Sequence of chain 1.A:
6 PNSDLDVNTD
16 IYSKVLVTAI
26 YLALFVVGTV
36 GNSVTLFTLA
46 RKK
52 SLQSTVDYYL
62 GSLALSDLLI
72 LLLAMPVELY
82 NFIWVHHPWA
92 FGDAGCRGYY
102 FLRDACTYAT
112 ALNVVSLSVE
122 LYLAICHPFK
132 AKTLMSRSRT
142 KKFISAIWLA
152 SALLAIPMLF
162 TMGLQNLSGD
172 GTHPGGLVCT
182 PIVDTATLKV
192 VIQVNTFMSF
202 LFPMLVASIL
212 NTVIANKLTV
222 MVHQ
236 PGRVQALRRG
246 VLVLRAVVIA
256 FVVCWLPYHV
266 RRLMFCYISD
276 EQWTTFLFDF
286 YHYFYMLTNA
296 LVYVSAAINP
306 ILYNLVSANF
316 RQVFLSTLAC

This small molecule binds to this protein.
Small molecule (SMILES): CC[C@H](C)[C@H](NC(=O)[C@H](Cc1ccc(O)cc1)NC(=O)[C@@H]1CCCN1C(=O)[C@H](CCCN=C(N)N)NC(=O)[C@H](CCCN=C(N)N)NC(=O)CN)C(=O)N[C@@H](CC(C)C)C(=O)O

Binding-site contacts:
Ligand atom CE2 contacts residue LEU10 of chain 1.A at 3.4 Å (hydrophobic).
Ligand atom CD contacts residue TRP278 of chain 1.A at 3.6 Å (hydrophobic).
Ligand atom OH contacts residue LEU10 of chain 1.A at 2.6 Å (h-bond).
Ligand atom CG2 contacts residue PHE83 of chain 1.A at 3.6 Å (hydrophobic).
Ligand atom CZ contacts residue ASP275 of chain 1.A at 3.3 Å.
Ligand atom CZ contacts residue ASP11 of chain 1.A at 3.3 Å.
Ligand atom NH1 contacts residue ASP11 of chain 1.A at 3.0 Å (salt-bridge).
Ligand atom O contacts residue TYR286 of chain 1.A at 2.9 Å (h-bond).
Ligand atom CZ contacts residue ILE273 of chain 1.A at 3.4 Å (hydrophobic).
Ligand atom NH2 contacts residue ASP11 of chain 1.A at 3.2 Å (salt-bridge).
Ligand atom NH2 contacts residue ILE273 of chain 1.A at 3.4 Å (h-bond).
Ligand atom N contacts residue THR280 of chain 1.A at 3.6 Å (h-bond).
Ligand atom NE contacts residue ASP275 of chain 1.A at 3.5 Å (salt-bridge).
Ligand atom O contacts residue PHE270 of chain 1.A at 3.1 Å.
Ligand atom NH1 contacts residue ILE273 of chain 1.A at 2.7 Å (h-bond).
Ligand atom CG contacts residue TRP278 of chain 1.A at 3.6 Å (hydrophobic).
Ligand atom CD1 contacts residue PHE270 of chain 1.A at 3.5 Å (hydrophobic).
Ligand atom N contacts residue PHE283 of chain 1.A at 3.6 Å.
Ligand atom CZ contacts residue LEU10 of chain 1.A at 3.4 Å (hydrophobic).
Ligand atom OXT contacts residue ARG266 of chain 1.A at 2.9 Å (salt-bridge).
Ligand atom NH2 contacts residue CYS271 of chain 1.A at 3.3 Å.
Ligand atom NH1 contacts residue ASP275 of chain 1.A at 2.6 Å (salt-bridge).
Ligand atom N contacts residue TYR101 of chain 1.A at 3.6 Å.
Ligand atom CD contacts residue PHE283 of chain 1.A at 3.6 Å (hydrophobic).
Ligand atom NH1 contacts residue ASP9 of chain 1.A at 2.9 Å (salt-bridge).
Ligand atom CD contacts residue ASP275 of chain 1.A at 3.1 Å.
Ligand atom CE1 contacts residue VAL179 of chain 1.A at 3.6 Å (hydrophobic).
Ligand atom CZ contacts residue TRP278 of chain 1.A at 3.5 Å (hydrophobic).
Ligand atom OH contacts residue HIS87 of chain 1.A at 3.4 Å.
Ligand atom O contacts residue PHE283 of chain 1.A at 3.5 Å.
Ligand atom O contacts residue THR181 of chain 1.A at 2.9 Å (h-bond).
Ligand atom O contacts residue TYR101 of chain 1.A at 3.0 Å (h-bond).
Ligand atom NH2 contacts residue PHE270 of chain 1.A at 2.4 Å (h-bond).
Ligand atom O contacts residue PHE270 of chain 1.A at 3.3 Å.
Ligand atom NH1 contacts residue TRP278 of chain 1.A at 3.1 Å (h-bond).
Ligand atom NH1 contacts residue SER8 of chain 1.A at 3.3 Å (h-bond).
Ligand atom CZ contacts residue PHE270 of chain 1.A at 3.2 Å (hydrophobic).
Ligand atom NH2 contacts residue ASN13 of chain 1.A at 3.0 Å (h-bond).
Ligand atom CA contacts residue PHE283 of chain 1.A at 3.6 Å (hydrophobic).
Ligand atom CD contacts residue ASP9 of chain 1.A at 3.4 Å.